The small molecule below binds the protein below.
Small molecule (SMILES): CCC(=O)Nc1ccc2ncnc(Nc3cccc(Br)c3)c2c1

Binding-site contacts:
Ligand atom C2 contacts residue MET105 of chain 1.C at 3.8 Å (hydrophobic).
Ligand atom NAS contacts residue CYS109 of chain 1.C at 3.0 Å (h-bond).
Ligand atom CAN contacts residue CYS109 of chain 1.C at 1.8 Å (hydrophobic).
Ligand atom BR contacts residue ALA52 of chain 1.C at 3.2 Å.
Ligand atom CAX contacts residue THR102 of chain 1.C at 3.2 Å.
Ligand atom BR contacts residue LYS54 of chain 1.C at 3.2 Å.
Ligand atom N1 contacts residue LEU156 of chain 1.C at 3.5 Å.
Ligand atom BR contacts residue ILE101 of chain 1.C at 4.0 Å.
Ligand atom C4 contacts residue LEU156 of chain 1.C at 3.8 Å (hydrophobic).
Ligand atom N3 contacts residue LEU104 of chain 1.C at 3.5 Å.
Ligand atom CAH contacts residue THR102 of chain 1.C at 3.5 Å.
Ligand atom CAF contacts residue LYS54 of chain 1.C at 3.7 Å.
Ligand atom C2 contacts residue LEU104 of chain 1.C at 3.7 Å (hydrophobic).
Ligand atom BR contacts residue ILE53 of chain 1.C at 3.7 Å.
Ligand atom CAM contacts residue LEU156 of chain 1.C at 3.7 Å (hydrophobic).
Ligand atom N3 contacts residue LEU156 of chain 1.C at 3.7 Å.
Ligand atom CAK contacts residue MET105 of chain 1.C at 3.6 Å (hydrophobic).
Ligand atom C6 contacts residue LEU156 of chain 1.C at 3.5 Å (hydrophobic).
Ligand atom CAI contacts residue THR166 of chain 1.C at 3.5 Å.
Ligand atom CAK contacts residue LEU104 of chain 1.C at 3.9 Å (hydrophobic).
Ligand atom CAH contacts residue LYS54 of chain 1.C at 3.5 Å.
Ligand atom BR contacts residue THR102 of chain 1.C at 3.2 Å.
Ligand atom CAL contacts residue VAL35 of chain 1.C at 3.8 Å (hydrophobic).
Ligand atom C2 contacts residue LEU156 of chain 1.C at 3.5 Å (hydrophobic).
Ligand atom C5 contacts residue LEU156 of chain 1.C at 3.7 Å (hydrophobic).
Ligand atom CAX contacts residue LYS54 of chain 1.C at 3.6 Å.
Ligand atom CAK contacts residue GLY108 of chain 1.C at 4.0 Å.
Ligand atom CAW contacts residue CYS109 of chain 1.C at 3.1 Å (hydrophobic).
Ligand atom C2 contacts residue GLN103 of chain 1.C at 3.4 Å.
Ligand atom N1 contacts residue ALA52 of chain 1.C at 3.7 Å.
Ligand atom CAZ contacts residue LEU156 of chain 1.C at 3.9 Å (hydrophobic).
Ligand atom N3 contacts residue ALA52 of chain 1.C at 3.7 Å.
Ligand atom BR contacts residue LEU100 of chain 1.C at 3.2 Å.
Ligand atom CAO contacts residue CYS109 of chain 1.C at 2.8 Å (hydrophobic).
Ligand atom N1 contacts residue THR102 of chain 1.C at 4.0 Å.
Ligand atom CAJ contacts residue GLY108 of chain 1.C at 3.7 Å.
Ligand atom C2 contacts residue ALA52 of chain 1.C at 3.4 Å (hydrophobic).
Ligand atom CAL contacts residue THR102 of chain 1.C at 3.8 Å.
Ligand atom N3 contacts residue MET105 of chain 1.C at 3.3 Å (h-bond).
Ligand atom CAF contacts residue THR166 of chain 1.C at 4.0 Å.

Sequence of chain 1.C:
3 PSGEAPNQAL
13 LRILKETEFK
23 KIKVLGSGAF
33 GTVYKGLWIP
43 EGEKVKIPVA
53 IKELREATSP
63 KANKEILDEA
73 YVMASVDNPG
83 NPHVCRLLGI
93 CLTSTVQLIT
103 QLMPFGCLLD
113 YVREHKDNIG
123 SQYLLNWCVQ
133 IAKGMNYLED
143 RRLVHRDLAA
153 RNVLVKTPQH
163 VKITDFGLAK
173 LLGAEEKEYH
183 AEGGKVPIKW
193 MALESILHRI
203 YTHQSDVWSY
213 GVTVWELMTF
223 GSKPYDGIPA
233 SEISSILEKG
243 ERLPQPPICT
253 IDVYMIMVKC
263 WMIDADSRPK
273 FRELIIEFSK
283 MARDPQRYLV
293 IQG